Binding-site contacts:
Ligand atom NE contacts residue ASP87 of chain 1.C at 3.6 Å (salt-bridge).
Ligand atom C contacts residue TYR119 of chain 1.C at 3.8 Å (hydrophobic).
Ligand atom NH1 contacts residue ALA72 of chain 1.C at 3.3 Å.
Ligand atom NE contacts residue TRP90 of chain 1.C at 3.6 Å.
Ligand atom NE contacts residue SER123 of chain 1.C at 3.8 Å.
Ligand atom CG contacts residue ASP148 of chain 1.C at 3.2 Å.
Ligand atom CD contacts residue ASP121 of chain 1.C at 3.5 Å.
Ligand atom NH2 contacts residue THR124 of chain 1.C at 3.6 Å.
Ligand atom CA contacts residue TRP103 of chain 1.C at 3.7 Å (hydrophobic).
Ligand atom NH1 contacts residue ASP87 of chain 1.C at 2.2 Å (salt-bridge).
Ligand atom N contacts residue ASP148 of chain 1.C at 2.6 Å (salt-bridge).
Ligand atom C contacts residue TYR96 of chain 1.C at 3.7 Å (hydrophobic).
Ligand atom CA contacts residue TYR96 of chain 1.C at 3.8 Å (hydrophobic).
Ligand atom CZ contacts residue ASP87 of chain 1.C at 3.2 Å.
Ligand atom C contacts residue ARG101 of chain 1.C at 3.5 Å.
Ligand atom CG contacts residue ASP121 of chain 1.C at 3.6 Å.
Ligand atom OXT contacts residue TYR119 of chain 1.C at 3.1 Å.
Ligand atom OXT contacts residue ARG101 of chain 1.C at 3.1 Å (salt-bridge).
Ligand atom CZ contacts residue ASP121 of chain 1.C at 3.6 Å.
Ligand atom N contacts residue PHE146 of chain 1.C at 3.9 Å.
Ligand atom CD contacts residue TRP90 of chain 1.C at 3.4 Å (hydrophobic).
Ligand atom N contacts residue TYR119 of chain 1.C at 3.4 Å (h-bond).
Ligand atom CZ contacts residue ALA72 of chain 1.C at 3.7 Å (hydrophobic).
Ligand atom CB contacts residue TYR96 of chain 1.C at 3.8 Å (hydrophobic).
Ligand atom CA contacts residue ASP121 of chain 1.C at 3.9 Å.
Ligand atom CG contacts residue TRP90 of chain 1.C at 3.9 Å (hydrophobic).
Ligand atom OXT contacts residue ASP121 of chain 1.C at 3.6 Å (salt-bridge).
Ligand atom NH2 contacts residue ASP121 of chain 1.C at 2.3 Å (salt-bridge).
Ligand atom NE contacts residue ALA72 of chain 1.C at 3.8 Å.
Ligand atom N contacts residue ASP121 of chain 1.C at 3.6 Å.
Ligand atom O contacts residue TYR96 of chain 1.C at 2.9 Å (h-bond).
Ligand atom CZ contacts residue SER123 of chain 1.C at 3.7 Å.
Ligand atom CG contacts residue PHE146 of chain 1.C at 3.6 Å (hydrophobic).
Ligand atom O contacts residue ARG101 of chain 1.C at 2.6 Å (salt-bridge).
Ligand atom CD contacts residue SER123 of chain 1.C at 3.6 Å.
Ligand atom NH2 contacts residue SER123 of chain 1.C at 3.4 Å.
Ligand atom CA contacts residue ASP148 of chain 1.C at 3.9 Å.
Ligand atom CB contacts residue ASP121 of chain 1.C at 3.5 Å.
Ligand atom O contacts residue TRP103 of chain 1.C at 3.1 Å (h-bond).
Ligand atom C contacts residue TRP103 of chain 1.C at 3.5 Å (hydrophobic).

A small-molecule ligand and the protein it binds are described below.
Small molecule (SMILES): NC(=[NH2+])NCCC[C@H](N)C(=O)O

Sequence of chain 1.C:
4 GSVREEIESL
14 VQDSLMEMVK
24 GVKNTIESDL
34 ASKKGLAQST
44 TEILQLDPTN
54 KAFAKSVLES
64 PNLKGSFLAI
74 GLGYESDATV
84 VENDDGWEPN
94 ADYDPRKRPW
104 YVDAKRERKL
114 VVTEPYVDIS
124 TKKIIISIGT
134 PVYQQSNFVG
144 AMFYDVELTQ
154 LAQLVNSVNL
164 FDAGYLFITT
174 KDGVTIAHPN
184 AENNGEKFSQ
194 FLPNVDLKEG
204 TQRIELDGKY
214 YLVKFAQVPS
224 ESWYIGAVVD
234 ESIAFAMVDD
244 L